Binding-site contacts:
Ligand atom O6 contacts residue PHE123 of chain 1.B at 4.3 Å.
Ligand atom C2 contacts residue CYS129 of chain 1.B at 4.2 Å (hydrophobic).
Ligand atom C1 contacts residue PHE243 of chain 1.B at 3.6 Å (hydrophobic).
Ligand atom O6 contacts residue HIS54 of chain 1.B at 3.2 Å (h-bond).
Ligand atom C3 contacts residue CYS129 of chain 1.B at 4.1 Å (hydrophobic).
Ligand atom O5 contacts residue GLY93 of chain 1.B at 4.5 Å.
Ligand atom O6 contacts residue CYS129 of chain 1.B at 3.3 Å (h-bond).
Ligand atom C3 contacts residue HIS54 of chain 1.B at 4.2 Å.
Ligand atom C1 contacts residue ILE53 of chain 1.B at 4.1 Å (hydrophobic).
Ligand atom C1 contacts residue TYR131 of chain 1.B at 4.0 Å (hydrophobic).
Ligand atom C2 contacts residue TYR131 of chain 1.B at 3.8 Å (hydrophobic).
Ligand atom C2 contacts residue HIS54 of chain 1.B at 4.3 Å.
Ligand atom C4 contacts residue ILE287 of chain 1.B at 3.9 Å (hydrophobic).
Ligand atom O5 contacts residue TYR131 of chain 1.B at 4.3 Å.
Ligand atom C1 contacts residue ILE287 of chain 1.B at 4.1 Å (hydrophobic).
Ligand atom O5 contacts residue LEU94 of chain 1.B at 3.8 Å.
Ligand atom O5 contacts residue PHE243 of chain 1.B at 4.4 Å.

A small-molecule ligand and the protein it binds are described below.
Small molecule (SMILES): C[C@@H](O)[C@@H](C)O

Sequence of chain 1.B:
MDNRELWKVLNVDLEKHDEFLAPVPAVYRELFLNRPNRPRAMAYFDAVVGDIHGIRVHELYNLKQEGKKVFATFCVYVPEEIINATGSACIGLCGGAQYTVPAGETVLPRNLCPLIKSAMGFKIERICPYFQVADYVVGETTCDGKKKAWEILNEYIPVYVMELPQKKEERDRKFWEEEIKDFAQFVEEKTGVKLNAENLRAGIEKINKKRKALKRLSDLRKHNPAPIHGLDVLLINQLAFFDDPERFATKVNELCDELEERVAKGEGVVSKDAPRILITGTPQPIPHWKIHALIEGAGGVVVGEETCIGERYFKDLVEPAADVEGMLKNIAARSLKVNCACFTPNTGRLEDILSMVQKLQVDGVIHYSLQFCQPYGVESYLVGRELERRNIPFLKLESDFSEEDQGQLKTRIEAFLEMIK